A small-molecule ligand and the protein it binds are described below.
Small molecule (SMILES): CC(=O)N[C@@H]1[C@@H](O)[C@H](O)[C@@H](CO)O[C@H]1O

Binding-site contacts:
Ligand atom C4 contacts residue THR160 of chain 39.A at 3.6 Å.
Ligand atom C3 contacts residue THR160 of chain 39.A at 3.9 Å.
Ligand atom O7 contacts residue ASN154 of chain 39.A at 2.7 Å (h-bond).
Ligand atom O6 contacts residue HIS158 of chain 39.A at 3.4 Å (h-bond).
Ligand atom O5 contacts residue THR160 of chain 39.A at 3.2 Å.
Ligand atom O3 contacts residue THR160 of chain 39.A at 4.3 Å.
Ligand atom N2 contacts residue ASN154 of chain 39.A at 3.0 Å (h-bond).
Ligand atom O7 contacts residue ASP161 of chain 39.A at 3.7 Å.
Ligand atom C8 contacts residue VAL153 of chain 39.A at 4.4 Å (hydrophobic).
Ligand atom C6 contacts residue THR160 of chain 39.A at 3.7 Å.
Ligand atom C3 contacts residue ASN154 of chain 39.A at 3.9 Å.
Ligand atom N2 contacts residue THR160 of chain 39.A at 3.5 Å.
Ligand atom C7 contacts residue THR160 of chain 39.A at 3.4 Å.
Ligand atom C5 contacts residue THR160 of chain 39.A at 3.7 Å.
Ligand atom O5 contacts residue ASN154 of chain 39.A at 2.4 Å (h-bond).
Ligand atom C2 contacts residue THR160 of chain 39.A at 2.7 Å.
Ligand atom C1 contacts residue THR160 of chain 39.A at 3.0 Å.
Ligand atom C8 contacts residue ASN154 of chain 39.A at 4.1 Å.
Ligand atom O7 contacts residue THR160 of chain 39.A at 2.5 Å.
Ligand atom C6 contacts residue HIS158 of chain 39.A at 4.0 Å.
Ligand atom C4 contacts residue ASN154 of chain 39.A at 4.3 Å.
Ligand atom C1 contacts residue ASN154 of chain 39.A at 1.6 Å.
Ligand atom O5 contacts residue HIS158 of chain 39.A at 3.8 Å.
Ligand atom C5 contacts residue ASN154 of chain 39.A at 3.8 Å.
Ligand atom C7 contacts residue ASN154 of chain 39.A at 3.0 Å.
Ligand atom C2 contacts residue ASN154 of chain 39.A at 2.5 Å.
Ligand atom C8 contacts residue ILE152 of chain 39.A at 4.3 Å (hydrophobic).

Sequence of chain 39.A:
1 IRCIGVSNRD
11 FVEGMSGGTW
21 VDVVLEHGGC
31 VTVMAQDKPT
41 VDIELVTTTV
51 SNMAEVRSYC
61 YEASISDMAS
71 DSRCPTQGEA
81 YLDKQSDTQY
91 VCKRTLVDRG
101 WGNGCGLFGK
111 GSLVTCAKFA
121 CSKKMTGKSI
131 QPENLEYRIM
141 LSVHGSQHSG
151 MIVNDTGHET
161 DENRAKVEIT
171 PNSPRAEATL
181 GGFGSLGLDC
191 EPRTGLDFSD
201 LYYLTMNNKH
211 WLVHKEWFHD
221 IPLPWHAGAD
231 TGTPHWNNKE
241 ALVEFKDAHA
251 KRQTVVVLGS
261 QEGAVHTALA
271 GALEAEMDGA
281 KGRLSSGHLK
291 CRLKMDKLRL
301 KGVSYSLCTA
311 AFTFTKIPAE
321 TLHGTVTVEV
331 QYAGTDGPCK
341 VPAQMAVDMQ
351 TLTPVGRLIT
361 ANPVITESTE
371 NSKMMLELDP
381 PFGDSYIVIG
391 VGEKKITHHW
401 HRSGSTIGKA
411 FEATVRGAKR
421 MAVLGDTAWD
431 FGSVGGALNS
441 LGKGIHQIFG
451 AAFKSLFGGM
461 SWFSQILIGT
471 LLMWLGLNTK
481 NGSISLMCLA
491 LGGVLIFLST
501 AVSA